Sequence of chain 1.B:
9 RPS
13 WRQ

Binding-site contacts:
Ligand atom C18 contacts residue TRP13 of chain 1.B at 3.4 Å (hydrophobic).
Ligand atom N06 contacts residue PRO171 of chain 1.A at 3.9 Å.
Ligand atom C11 contacts residue ASN46 of chain 1.A at 2.6 Å.
Ligand atom CL1 contacts residue TRP13 of chain 1.B at 3.4 Å.
Ligand atom C16 contacts residue TRP13 of chain 1.B at 4.1 Å (hydrophobic).
Ligand atom C17 contacts residue ASN46 of chain 1.A at 3.8 Å.
Ligand atom C01 contacts residue TRP13 of chain 1.B at 3.6 Å (hydrophobic).
Ligand atom N06 contacts residue TRP13 of chain 1.B at 4.0 Å.
Ligand atom C08 contacts residue ASN46 of chain 1.A at 3.4 Å.
Ligand atom C01 contacts residue ILE172 of chain 1.A at 3.7 Å (hydrophobic).
Ligand atom C10 contacts residue CSO42 of chain 1.A at 3.3 Å.
Ligand atom CL1 contacts residue PHE123 of chain 1.A at 3.5 Å.
Ligand atom C03 contacts residue LYS126 of chain 1.A at 2.9 Å.
Ligand atom C03 contacts residue ILE172 of chain 1.A at 3.9 Å (hydrophobic).
Ligand atom C12 contacts residue ASN46 of chain 1.A at 3.5 Å.
Ligand atom C05 contacts residue TRP13 of chain 1.B at 3.5 Å (hydrophobic).
Ligand atom C10 contacts residue ASN46 of chain 1.A at 1.4 Å.
Ligand atom C02 contacts residue TRP13 of chain 1.B at 3.5 Å (hydrophobic).
Ligand atom C04 contacts residue PRO171 of chain 1.A at 3.4 Å (hydrophobic).
Ligand atom C03 contacts residue PRO171 of chain 1.A at 3.5 Å (hydrophobic).
Ligand atom CL1 contacts residue SER49 of chain 1.A at 3.5 Å.
Ligand atom C09 contacts residue CSO42 of chain 1.A at 4.1 Å.
Ligand atom C03 contacts residue TRP13 of chain 1.B at 3.6 Å (hydrophobic).
Ligand atom C02 contacts residue ILE172 of chain 1.A at 3.6 Å (hydrophobic).
Ligand atom C18 contacts residue LYS126 of chain 1.A at 3.7 Å.
Ligand atom C04 contacts residue TRP13 of chain 1.B at 3.7 Å (hydrophobic).
Ligand atom C03 contacts residue GLY175 of chain 1.A at 4.0 Å.
Ligand atom C11 contacts residue PHE123 of chain 1.A at 3.8 Å (hydrophobic).
Ligand atom CL1 contacts residue ASN46 of chain 1.A at 3.9 Å.
Ligand atom C18 contacts residue ILE172 of chain 1.A at 3.9 Å (hydrophobic).
Ligand atom C04 contacts residue ILE223 of chain 1.A at 3.8 Å (hydrophobic).
Ligand atom C02 contacts residue LYS126 of chain 1.A at 2.5 Å.
Ligand atom C15 contacts residue PRO171 of chain 1.A at 3.9 Å (hydrophobic).
Ligand atom C13 contacts residue ASN46 of chain 1.A at 3.8 Å.
Ligand atom C17 contacts residue TRP13 of chain 1.B at 3.4 Å (hydrophobic).
Ligand atom C16 contacts residue PRO171 of chain 1.A at 3.7 Å (hydrophobic).
Ligand atom C01 contacts residue LYS126 of chain 1.A at 1.4 Å.
Ligand atom C11 contacts residue CSO42 of chain 1.A at 3.4 Å.
Ligand atom C09 contacts residue ASN46 of chain 1.A at 2.1 Å.
Ligand atom C12 contacts residue PHE123 of chain 1.A at 3.7 Å (hydrophobic).

Sequence of chain 1.A:
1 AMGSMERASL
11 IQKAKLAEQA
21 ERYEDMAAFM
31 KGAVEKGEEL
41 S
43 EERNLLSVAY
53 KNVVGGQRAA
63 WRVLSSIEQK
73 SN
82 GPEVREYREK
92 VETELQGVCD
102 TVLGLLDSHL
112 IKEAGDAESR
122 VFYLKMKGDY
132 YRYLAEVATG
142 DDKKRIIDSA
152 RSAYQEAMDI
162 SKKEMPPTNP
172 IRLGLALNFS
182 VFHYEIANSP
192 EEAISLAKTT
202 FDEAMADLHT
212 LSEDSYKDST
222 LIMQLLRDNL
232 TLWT

The small molecule below binds the protein below.
Small molecule (SMILES): O=Cc1ccc(-n2ccnc2-c2ccccc2)cc1Cl